Sequence of chain 1.J:
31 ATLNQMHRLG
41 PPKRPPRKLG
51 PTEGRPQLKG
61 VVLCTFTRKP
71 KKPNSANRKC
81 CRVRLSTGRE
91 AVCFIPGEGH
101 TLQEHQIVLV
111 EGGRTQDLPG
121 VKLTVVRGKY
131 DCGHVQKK

Binding-site contacts:
Ligand atom O33 contacts residue MG1 of chain 1.BB at 4.2 Å.
Ligand atom C61 contacts residue LYS71 of chain 1.J at 3.8 Å.
Ligand atom O61 contacts residue LYS71 of chain 1.J at 2.8 Å (salt-bridge).
Ligand atom O51 contacts residue LYS71 of chain 1.J at 3.1 Å (salt-bridge).
Ligand atom CH2 contacts residue PRO73 of chain 1.J at 4.0 Å (hydrophobic).
Ligand atom CH2 contacts residue LYS72 of chain 1.J at 4.4 Å.
Ligand atom C51 contacts residue LYS71 of chain 1.J at 3.7 Å.

A protein and the small-molecule ligand that binds it are described below.
Small molecule (SMILES): [H]/N=C(/N)N[C@H]1[C@H](O)[C@@H](O)[C@H](O[C@@H]2O[C@@H](C)[C@](O)(C=O)[C@H]2O[C@@H]2O[C@@H](CO)[C@H](O)[C@@H](O)[C@@H]2NC)[C@@H](N/C(N)=N\[H])[C@@H]1O